A protein and the small-molecule ligand that binds it are described below.
Small molecule (SMILES): N[C@@H](Cc1c[nH]c2ccccc12)C(=O)O

Binding-site contacts:
Ligand atom CH2 contacts residue ILE20 of chain 1.I at 4.0 Å (hydrophobic).
Ligand atom N contacts residue ASP27 of chain 1.H at 3.0 Å (salt-bridge).
Ligand atom CA contacts residue THR23 of chain 1.H at 3.8 Å.
Ligand atom CZ2 contacts residue ALA44 of chain 1.I at 4.0 Å (hydrophobic).
Ligand atom CZ3 contacts residue HIS32 of chain 1.I at 3.9 Å.
Ligand atom CE2 contacts residue THR50 of chain 1.I at 4.1 Å.
Ligand atom CD1 contacts residue SER51 of chain 1.H at 3.6 Å.
Ligand atom CG contacts residue SER51 of chain 1.H at 4.0 Å.
Ligand atom CB contacts residue SER51 of chain 1.H at 3.5 Å.
Ligand atom CA contacts residue THR28 of chain 1.H at 3.2 Å.
Ligand atom C contacts residue SER51 of chain 1.H at 3.8 Å.
Ligand atom NE1 contacts residue GLN45 of chain 1.I at 2.9 Å (h-bond).
Ligand atom CE3 contacts residue HIS32 of chain 1.I at 3.9 Å.
Ligand atom O contacts residue GLY25 of chain 1.H at 3.1 Å (h-bond).
Ligand atom C contacts residue GLY25 of chain 1.H at 3.4 Å.
Ligand atom N contacts residue THR28 of chain 1.H at 2.8 Å (h-bond).
Ligand atom CE3 contacts residue HIS31 of chain 1.I at 4.1 Å.
Ligand atom C contacts residue THR50 of chain 1.I at 3.8 Å.
Ligand atom CE2 contacts residue GLN45 of chain 1.I at 4.0 Å.
Ligand atom CZ2 contacts residue ILE53 of chain 1.I at 3.8 Å (hydrophobic).
Ligand atom O contacts residue THR47 of chain 1.I at 3.5 Å.
Ligand atom CZ3 contacts residue GLY21 of chain 1.I at 3.5 Å.
Ligand atom OXT contacts residue HIS49 of chain 1.I at 3.9 Å.
Ligand atom CB contacts residue THR23 of chain 1.H at 3.8 Å.
Ligand atom N contacts residue GLY25 of chain 1.H at 2.7 Å (h-bond).
Ligand atom C contacts residue THR47 of chain 1.I at 3.5 Å.
Ligand atom CD2 contacts residue THR50 of chain 1.I at 4.0 Å.
Ligand atom OXT contacts residue GLY25 of chain 1.H at 4.0 Å.
Ligand atom O contacts residue ARG24 of chain 1.H at 3.6 Å.
Ligand atom CD1 contacts residue THR47 of chain 1.I at 3.9 Å.
Ligand atom OXT contacts residue THR50 of chain 1.I at 2.7 Å (h-bond).
Ligand atom CH2 contacts residue GLY21 of chain 1.I at 3.5 Å.
Ligand atom CA contacts residue GLY25 of chain 1.H at 3.4 Å.
Ligand atom CZ2 contacts residue THR50 of chain 1.I at 3.9 Å.
Ligand atom O contacts residue SER51 of chain 1.H at 3.0 Å (h-bond).
Ligand atom CB contacts residue THR28 of chain 1.H at 3.5 Å.
Ligand atom CD1 contacts residue GLN45 of chain 1.I at 3.5 Å.
Ligand atom OXT contacts residue THR47 of chain 1.I at 2.6 Å (h-bond).
Ligand atom NE1 contacts residue ALA44 of chain 1.I at 3.9 Å.
Ligand atom N contacts residue THR23 of chain 1.H at 2.9 Å (h-bond).

Sequence of chain 1.I:
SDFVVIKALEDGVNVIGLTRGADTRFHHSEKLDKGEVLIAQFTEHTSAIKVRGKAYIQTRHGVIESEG

Sequence of chain 1.H:
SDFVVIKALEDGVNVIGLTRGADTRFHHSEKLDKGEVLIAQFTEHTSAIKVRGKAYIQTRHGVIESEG